A small-molecule ligand and the protein it binds are described below.
Small molecule (SMILES): CN[C@@H]1[C@@H](O[C@H]2O[C@H](CO)[C@@H](N)[C@H](O)[C@H]2O)O[C@H]2C[C@@H](N)[C@@H](O[C@H]3[C@H](O)[C@@H](O)[C@H](N)C[C@@H]3N)O[C@@H]2[C@@H]1O

Sequence of chain 1.SA:
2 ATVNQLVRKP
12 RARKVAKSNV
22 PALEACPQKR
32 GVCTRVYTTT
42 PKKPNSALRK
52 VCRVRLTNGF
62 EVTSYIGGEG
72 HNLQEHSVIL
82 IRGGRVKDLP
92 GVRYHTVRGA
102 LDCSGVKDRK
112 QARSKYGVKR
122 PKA

Binding-site contacts:
Ligand atom OB2 contacts residue THR41 of chain 1.SA at 4.1 Å.
Ligand atom CB4 contacts residue THR41 of chain 1.SA at 4.3 Å.
Ligand atom CB2 contacts residue THR41 of chain 1.SA at 3.5 Å.
Ligand atom CB3 contacts residue THR41 of chain 1.SA at 4.0 Å.
Ligand atom OB3 contacts residue THR41 of chain 1.SA at 3.3 Å.